This protein binds this small molecule.
Small molecule (SMILES): CC(=O)N[C@H]1[C@H](O[C@H]2[C@H](O)[C@@H](NC(C)=O)CO[C@@H]2CO)O[C@H](CO)[C@@H](O)[C@@H]1O

Sequence of chain 1.B:
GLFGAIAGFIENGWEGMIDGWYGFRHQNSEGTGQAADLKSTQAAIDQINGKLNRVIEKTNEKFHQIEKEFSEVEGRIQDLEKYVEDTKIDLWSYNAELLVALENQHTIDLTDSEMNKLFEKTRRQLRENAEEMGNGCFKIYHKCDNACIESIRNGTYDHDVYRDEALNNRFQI

Sequence of chain 1.A:
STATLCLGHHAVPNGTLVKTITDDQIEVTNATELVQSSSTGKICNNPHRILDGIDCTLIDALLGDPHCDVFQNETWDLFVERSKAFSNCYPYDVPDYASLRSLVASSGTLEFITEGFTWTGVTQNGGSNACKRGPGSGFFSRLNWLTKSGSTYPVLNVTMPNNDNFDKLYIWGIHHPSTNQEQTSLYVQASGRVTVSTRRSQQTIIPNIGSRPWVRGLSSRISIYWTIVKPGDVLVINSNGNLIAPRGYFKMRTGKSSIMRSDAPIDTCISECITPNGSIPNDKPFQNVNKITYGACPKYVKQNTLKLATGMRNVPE

Binding-site contacts:
Ligand atom C8 contacts residue VAL297 of chain 1.A at 4.2 Å (hydrophobic).
Ligand atom N2 contacts residue VAL297 of chain 1.A at 3.5 Å (h-bond).
Ligand atom O7 contacts residue ASN285 of chain 1.A at 3.0 Å (h-bond).
Ligand atom C8 contacts residue ASN285 of chain 1.A at 4.4 Å.
Ligand atom N2 contacts residue ASN285 of chain 1.A at 2.9 Å (h-bond).
Ligand atom C8 contacts residue GLU69 of chain 1.B at 3.3 Å.
Ligand atom C8 contacts residue SER45 of chain 1.A at 3.5 Å.
Ligand atom C3 contacts residue VAL297 of chain 1.A at 4.1 Å (hydrophobic).
Ligand atom O5 contacts residue ASN298 of chain 1.A at 3.8 Å.
Ligand atom C1 contacts residue VAL297 of chain 1.A at 3.5 Å (hydrophobic).
Ligand atom O5 contacts residue ASN285 of chain 1.A at 2.3 Å (h-bond).
Ligand atom C1 contacts residue ASN285 of chain 1.A at 1.4 Å.
Ligand atom C5 contacts residue ASN298 of chain 1.A at 4.0 Å.
Ligand atom C2 contacts residue VAL297 of chain 1.A at 3.9 Å (hydrophobic).
Ligand atom C4 contacts residue ASN285 of chain 1.A at 4.2 Å.
Ligand atom C1 contacts residue ASN298 of chain 1.A at 4.0 Å.
Ligand atom C7 contacts residue ASN285 of chain 1.A at 3.1 Å.
Ligand atom O6 contacts residue GLU69 of chain 1.B at 3.8 Å.
Ligand atom C2 contacts residue ASN285 of chain 1.A at 2.4 Å.
Ligand atom C3 contacts residue ASN285 of chain 1.A at 3.8 Å.
Ligand atom C5 contacts residue ASN285 of chain 1.A at 3.6 Å.
Ligand atom C7 contacts residue VAL297 of chain 1.A at 4.3 Å (hydrophobic).